Binding-site contacts:
Ligand atom C4 contacts residue PHE51 of chain 1.A at 4.2 Å (hydrophobic).
Ligand atom N2 contacts residue PHE51 of chain 1.A at 3.7 Å.
Ligand atom N1 contacts residue PHE51 of chain 1.A at 4.0 Å.
Ligand atom C5 contacts residue ASP55 of chain 1.A at 3.2 Å.
Ligand atom BR4 contacts residue ASN15 of chain 1.A at 4.5 Å.
Ligand atom C3 contacts residue MET17 of chain 1.A at 4.3 Å (hydrophobic).
Ligand atom N1 contacts residue MET52 of chain 1.A at 4.4 Å.
Ligand atom BR4 contacts residue ILE18 of chain 1.A at 3.4 Å.
Ligand atom C5 contacts residue PHE51 of chain 1.A at 4.3 Å (hydrophobic).
Ligand atom BR4 contacts residue GLU48 of chain 1.A at 3.9 Å.
Ligand atom N1 contacts residue ASP55 of chain 1.A at 2.4 Å (salt-bridge).
Ligand atom C3 contacts residue PHE51 of chain 1.A at 3.8 Å (hydrophobic).
Ligand atom C4 contacts residue ASP55 of chain 1.A at 4.5 Å.
Ligand atom C5 contacts residue MET52 of chain 1.A at 4.2 Å (hydrophobic).
Ligand atom C3 contacts residue ASP55 of chain 1.A at 4.5 Å.
Ligand atom N2 contacts residue ASP55 of chain 1.A at 3.1 Å (salt-bridge).

The small molecule below binds the protein below.
Small molecule (SMILES): Brc1cn[nH]c1

Sequence of chain 1.A:
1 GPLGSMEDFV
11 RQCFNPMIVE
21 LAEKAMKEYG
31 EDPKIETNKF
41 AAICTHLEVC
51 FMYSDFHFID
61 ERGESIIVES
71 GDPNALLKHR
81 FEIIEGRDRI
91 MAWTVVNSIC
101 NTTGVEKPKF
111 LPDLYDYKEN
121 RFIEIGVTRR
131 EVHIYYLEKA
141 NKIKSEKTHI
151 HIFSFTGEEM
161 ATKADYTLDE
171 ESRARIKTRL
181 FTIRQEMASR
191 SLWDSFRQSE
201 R